Binding-site contacts:
Ligand atom C8 contacts residue THR162 of chain 1.D at 3.9 Å.
Ligand atom C2 contacts residue ASN160 of chain 1.D at 2.5 Å.
Ligand atom O7 contacts residue THR162 of chain 1.A at 2.6 Å (h-bond).
Ligand atom N2 contacts residue ASN160 of chain 1.D at 3.0 Å (h-bond).
Ligand atom C6 contacts residue THR162 of chain 1.D at 3.8 Å.
Ligand atom O5 contacts residue THR162 of chain 1.D at 3.7 Å.
Ligand atom C7 contacts residue THR162 of chain 1.A at 3.4 Å.
Ligand atom O5 contacts residue ASN160 of chain 1.D at 2.4 Å (h-bond).
Ligand atom C7 contacts residue ASN160 of chain 1.D at 3.6 Å.
Ligand atom C3 contacts residue ASN160 of chain 1.D at 3.9 Å.
Ligand atom N2 contacts residue THR162 of chain 1.A at 3.8 Å.
Ligand atom C5 contacts residue ASN160 of chain 1.D at 3.7 Å.
Ligand atom C1 contacts residue ASN160 of chain 1.D at 1.4 Å.
Ligand atom C4 contacts residue ASN160 of chain 1.D at 4.3 Å.
Ligand atom C5 contacts residue THR162 of chain 1.D at 3.6 Å.
Ligand atom C8 contacts residue ASN160 of chain 1.D at 3.2 Å.
Ligand atom O7 contacts residue ASN160 of chain 1.D at 4.4 Å.
Ligand atom O7 contacts residue NAG1 of chain 1.X at 3.8 Å.
Ligand atom O5 contacts residue ASN163 of chain 1.D at 4.4 Å.
Ligand atom C1 contacts residue THR162 of chain 1.D at 3.8 Å.
Ligand atom O6 contacts residue THR162 of chain 1.D at 4.3 Å.

Sequence of chain 1.D:
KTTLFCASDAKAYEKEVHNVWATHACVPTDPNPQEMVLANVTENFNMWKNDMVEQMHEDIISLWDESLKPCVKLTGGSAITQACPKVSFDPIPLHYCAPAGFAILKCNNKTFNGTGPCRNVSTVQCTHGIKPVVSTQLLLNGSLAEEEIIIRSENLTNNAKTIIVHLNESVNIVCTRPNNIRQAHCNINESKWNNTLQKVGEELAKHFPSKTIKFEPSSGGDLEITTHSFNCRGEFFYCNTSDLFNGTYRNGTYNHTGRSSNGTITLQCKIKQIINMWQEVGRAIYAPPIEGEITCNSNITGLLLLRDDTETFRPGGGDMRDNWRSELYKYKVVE

This small molecule binds to this protein.
Small molecule (SMILES): CC(=O)N[C@@H]1[C@@H](O)[C@H](O)[C@@H](CO)O[C@H]1O

Sequence of chain 1.A:
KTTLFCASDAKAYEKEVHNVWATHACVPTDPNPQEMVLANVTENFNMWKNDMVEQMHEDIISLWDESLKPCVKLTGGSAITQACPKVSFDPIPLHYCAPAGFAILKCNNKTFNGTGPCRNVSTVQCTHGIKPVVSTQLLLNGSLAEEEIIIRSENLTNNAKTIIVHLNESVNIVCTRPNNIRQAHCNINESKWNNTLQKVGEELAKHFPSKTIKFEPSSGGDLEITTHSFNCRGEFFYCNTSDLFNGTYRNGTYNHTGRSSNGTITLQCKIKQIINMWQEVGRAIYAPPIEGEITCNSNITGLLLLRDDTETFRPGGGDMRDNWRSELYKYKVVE